This protein binds this small molecule.
Small molecule (SMILES): CCCCCCCCOCC(CO[P](=O)(O)OCCN)O[P](=O)(O)CCCCCCC

Sequence of chain 1.A:
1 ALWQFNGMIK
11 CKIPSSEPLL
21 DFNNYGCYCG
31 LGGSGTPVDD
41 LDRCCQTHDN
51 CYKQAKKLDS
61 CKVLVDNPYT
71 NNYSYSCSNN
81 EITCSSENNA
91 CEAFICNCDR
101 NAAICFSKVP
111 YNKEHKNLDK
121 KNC

Binding-site contacts:
Ligand atom C31 contacts residue TYR69 of chain 1.A at 3.4 Å (hydrophobic).
Ligand atom O2P contacts residue ASP49 of chain 1.A at 3.2 Å (salt-bridge).
Ligand atom O3P contacts residue GLY32 of chain 1.A at 2.9 Å (h-bond).
Ligand atom C32 contacts residue ASP49 of chain 1.A at 3.1 Å.
Ligand atom N3 contacts residue ASP49 of chain 1.A at 2.6 Å (salt-bridge).
Ligand atom C14 contacts residue ASN23 of chain 1.A at 3.2 Å.
Ligand atom O3P contacts residue LEU31 of chain 1.A at 3.6 Å.
Ligand atom P3 contacts residue CA1 of chain 1.B at 3.7 Å.
Ligand atom O3P contacts residue GLY30 of chain 1.A at 2.9 Å (h-bond).
Ligand atom C13 contacts residue ASN23 of chain 1.A at 3.5 Å.
Ligand atom P3 contacts residue GLY32 of chain 1.A at 3.6 Å.
Ligand atom O4P contacts residue GLY32 of chain 1.A at 3.2 Å (h-bond).
Ligand atom N3 contacts residue LYS53 of chain 1.A at 3.1 Å.
Ligand atom O1P contacts residue CYS45 of chain 1.A at 3.6 Å.
Ligand atom O2P contacts residue GLY30 of chain 1.A at 2.7 Å (h-bond).
Ligand atom C3 contacts residue ASP49 of chain 1.A at 3.0 Å.
Ligand atom C12 contacts residue GLY30 of chain 1.A at 3.6 Å.
Ligand atom O4P contacts residue TYR69 of chain 1.A at 2.8 Å (h-bond).
Ligand atom O2P contacts residue TYR28 of chain 1.A at 2.9 Å (h-bond).
Ligand atom P2 contacts residue HIS48 of chain 1.A at 3.7 Å.
Ligand atom O5P contacts residue ASP49 of chain 1.A at 3.6 Å.
Ligand atom C25 contacts residue ASN23 of chain 1.A at 3.5 Å.
Ligand atom C26 contacts residue PRO18 of chain 1.A at 3.3 Å (hydrophobic).
Ligand atom O3 contacts residue TYR69 of chain 1.A at 3.1 Å.
Ligand atom O3P contacts residue CA1 of chain 1.B at 2.3 Å.
Ligand atom P3 contacts residue ASP49 of chain 1.A at 3.7 Å.
Ligand atom O3 contacts residue TYR52 of chain 1.A at 3.6 Å.
Ligand atom C12 contacts residue ASN23 of chain 1.A at 3.5 Å.
Ligand atom O1P contacts residue HIS48 of chain 1.A at 2.8 Å (h-bond).
Ligand atom C12 contacts residue LEU31 of chain 1.A at 3.5 Å (hydrophobic).
Ligand atom O1P contacts residue ASP49 of chain 1.A at 3.4 Å (salt-bridge).
Ligand atom O2P contacts residue CYS29 of chain 1.A at 3.8 Å.
Ligand atom O3P contacts residue ASP49 of chain 1.A at 3.2 Å (salt-bridge).
Ligand atom C1 contacts residue TYR69 of chain 1.A at 3.7 Å (hydrophobic).
Ligand atom C22 contacts residue GLY30 of chain 1.A at 3.7 Å.
Ligand atom C25 contacts residue PHE22 of chain 1.A at 3.7 Å (hydrophobic).
Ligand atom O2 contacts residue HIS48 of chain 1.A at 3.2 Å (h-bond).
Ligand atom P3 contacts residue TYR69 of chain 1.A at 3.4 Å.
Ligand atom O2P contacts residue CA1 of chain 1.B at 2.4 Å.
Ligand atom O5P contacts residue TYR69 of chain 1.A at 3.6 Å.